Binding-site contacts:
Ligand atom C4 contacts residue ASN11 of chain 3.C at 4.2 Å.
Ligand atom C5 contacts residue ASN11 of chain 3.C at 3.7 Å.
Ligand atom C1 contacts residue ASN11 of chain 3.C at 1.5 Å.
Ligand atom O5 contacts residue ASN11 of chain 3.C at 2.4 Å (h-bond).
Ligand atom C7 contacts residue ASN11 of chain 3.C at 3.6 Å.
Ligand atom O7 contacts residue ASN11 of chain 3.C at 3.3 Å (h-bond).
Ligand atom N2 contacts residue ASN11 of chain 3.C at 3.2 Å (h-bond).
Ligand atom C3 contacts residue ASN11 of chain 3.C at 3.6 Å.
Ligand atom C2 contacts residue ASN11 of chain 3.C at 2.4 Å.
Ligand atom O3 contacts residue ASN11 of chain 3.C at 3.9 Å.

Sequence of chain 3.C:
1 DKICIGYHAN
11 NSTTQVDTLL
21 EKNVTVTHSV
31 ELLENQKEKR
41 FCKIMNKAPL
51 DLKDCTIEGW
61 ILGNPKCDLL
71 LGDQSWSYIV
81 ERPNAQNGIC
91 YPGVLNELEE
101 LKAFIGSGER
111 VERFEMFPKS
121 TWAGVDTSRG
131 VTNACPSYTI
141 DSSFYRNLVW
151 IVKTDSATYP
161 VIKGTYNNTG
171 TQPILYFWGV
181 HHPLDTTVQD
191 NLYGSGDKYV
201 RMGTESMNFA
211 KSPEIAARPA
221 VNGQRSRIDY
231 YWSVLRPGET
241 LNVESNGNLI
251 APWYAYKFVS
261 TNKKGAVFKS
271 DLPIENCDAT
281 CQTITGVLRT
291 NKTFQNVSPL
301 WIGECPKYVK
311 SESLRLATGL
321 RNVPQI

The protein below binds the small molecule below.
Small molecule (SMILES): CC(=O)N[C@@H]1[C@@H](O)[C@H](O)[C@@H](CO)O[C@H]1O